Binding-site contacts:
Ligand atom C9 contacts residue LEU241 of chain 1.C at 3.6 Å (hydrophobic).
Ligand atom O1 contacts residue LEU241 of chain 1.C at 4.1 Å.
Ligand atom C12 contacts residue ILE259 of chain 1.D at 3.8 Å (hydrophobic).
Ligand atom C12 contacts residue PRO199 of chain 1.C at 3.9 Å (hydrophobic).
Ligand atom C10 contacts residue GLU243 of chain 1.D at 4.0 Å.
Ligand atom C3 contacts residue ILE236 of chain 1.D at 3.9 Å (hydrophobic).
Ligand atom C4 contacts residue ALA239 of chain 1.D at 3.7 Å (hydrophobic).
Ligand atom C2 contacts residue ASN200 of chain 1.C at 3.7 Å.
Ligand atom C5 contacts residue ILE236 of chain 1.D at 3.9 Å (hydrophobic).
Ligand atom C2 contacts residue LEU241 of chain 1.C at 4.2 Å (hydrophobic).
Ligand atom C7 contacts residue ASN200 of chain 1.C at 3.8 Å.
Ligand atom C5 contacts residue TYR263 of chain 1.D at 3.1 Å (hydrophobic).
Ligand atom C9 contacts residue ALA238 of chain 1.C at 3.6 Å (hydrophobic).
Ligand atom C5 contacts residue ILE240 of chain 1.D at 3.8 Å (hydrophobic).
Ligand atom C11 contacts residue ALA239 of chain 1.D at 3.1 Å (hydrophobic).
Ligand atom C8 contacts residue ILE201 of chain 1.C at 3.9 Å (hydrophobic).
Ligand atom C11 contacts residue GLU243 of chain 1.D at 2.6 Å.
Ligand atom C12 contacts residue TYR263 of chain 1.D at 3.4 Å (hydrophobic).
Ligand atom C8 contacts residue ALA238 of chain 1.C at 3.8 Å (hydrophobic).
Ligand atom C6 contacts residue ALA239 of chain 1.D at 3.9 Å (hydrophobic).
Ligand atom C4 contacts residue ILE240 of chain 1.D at 3.6 Å (hydrophobic).
Ligand atom C6 contacts residue ASN200 of chain 1.C at 3.4 Å.
Ligand atom C4 contacts residue ILE236 of chain 1.D at 3.4 Å (hydrophobic).
Ligand atom C12 contacts residue ASN200 of chain 1.C at 3.2 Å.
Ligand atom C12 contacts residue PRO204 of chain 1.C at 4.0 Å (hydrophobic).
Ligand atom C3 contacts residue ILE240 of chain 1.D at 4.0 Å (hydrophobic).
Ligand atom C5 contacts residue ALA239 of chain 1.D at 2.9 Å (hydrophobic).
Ligand atom C1 contacts residue ASN200 of chain 1.C at 2.9 Å.
Ligand atom C9 contacts residue ILE201 of chain 1.C at 3.6 Å (hydrophobic).
Ligand atom C3 contacts residue TYR263 of chain 1.D at 3.5 Å (hydrophobic).
Ligand atom C4 contacts residue TYR263 of chain 1.D at 2.8 Å (hydrophobic).
Ligand atom C12 contacts residue ALA239 of chain 1.D at 4.0 Å (hydrophobic).
Ligand atom O1 contacts residue ILE201 of chain 1.C at 3.2 Å.
Ligand atom C7 contacts residue ILE201 of chain 1.C at 3.8 Å (hydrophobic).
Ligand atom C6 contacts residue TYR263 of chain 1.D at 4.0 Å (hydrophobic).
Ligand atom C10 contacts residue ASN200 of chain 1.C at 3.1 Å.
Ligand atom C8 contacts residue MET205 of chain 1.C at 4.0 Å (hydrophobic).
Ligand atom O1 contacts residue ASN200 of chain 1.C at 2.7 Å (h-bond).
Ligand atom C8 contacts residue PRO204 of chain 1.C at 3.9 Å (hydrophobic).
Ligand atom C10 contacts residue ALA239 of chain 1.D at 4.0 Å (hydrophobic).

Sequence of chain 1.C:
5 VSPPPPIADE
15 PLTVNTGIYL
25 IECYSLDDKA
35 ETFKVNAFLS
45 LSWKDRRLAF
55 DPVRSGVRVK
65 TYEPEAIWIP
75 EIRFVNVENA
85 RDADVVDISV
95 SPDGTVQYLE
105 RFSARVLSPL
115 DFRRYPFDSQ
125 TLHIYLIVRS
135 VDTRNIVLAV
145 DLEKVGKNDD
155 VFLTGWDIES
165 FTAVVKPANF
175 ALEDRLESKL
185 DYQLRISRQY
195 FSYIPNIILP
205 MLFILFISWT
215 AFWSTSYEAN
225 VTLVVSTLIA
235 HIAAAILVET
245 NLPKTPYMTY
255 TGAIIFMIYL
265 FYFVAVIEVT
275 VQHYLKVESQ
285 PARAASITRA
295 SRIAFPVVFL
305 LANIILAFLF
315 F

A protein and the small-molecule ligand that binds it are described below.
Small molecule (SMILES): CC(C)c1cccc(C(C)C)c1O

Sequence of chain 1.D:
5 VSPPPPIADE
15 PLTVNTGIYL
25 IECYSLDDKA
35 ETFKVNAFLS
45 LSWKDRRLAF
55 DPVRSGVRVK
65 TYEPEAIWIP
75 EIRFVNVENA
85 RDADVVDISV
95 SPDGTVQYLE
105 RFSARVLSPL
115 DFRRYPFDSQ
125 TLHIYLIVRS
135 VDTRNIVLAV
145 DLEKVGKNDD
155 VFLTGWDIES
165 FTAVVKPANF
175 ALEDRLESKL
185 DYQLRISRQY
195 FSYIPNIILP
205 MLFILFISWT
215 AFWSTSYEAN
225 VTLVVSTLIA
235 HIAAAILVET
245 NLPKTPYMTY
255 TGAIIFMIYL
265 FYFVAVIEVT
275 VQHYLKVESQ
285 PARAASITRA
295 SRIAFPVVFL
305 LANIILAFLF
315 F